Sequence of chain 1.G:
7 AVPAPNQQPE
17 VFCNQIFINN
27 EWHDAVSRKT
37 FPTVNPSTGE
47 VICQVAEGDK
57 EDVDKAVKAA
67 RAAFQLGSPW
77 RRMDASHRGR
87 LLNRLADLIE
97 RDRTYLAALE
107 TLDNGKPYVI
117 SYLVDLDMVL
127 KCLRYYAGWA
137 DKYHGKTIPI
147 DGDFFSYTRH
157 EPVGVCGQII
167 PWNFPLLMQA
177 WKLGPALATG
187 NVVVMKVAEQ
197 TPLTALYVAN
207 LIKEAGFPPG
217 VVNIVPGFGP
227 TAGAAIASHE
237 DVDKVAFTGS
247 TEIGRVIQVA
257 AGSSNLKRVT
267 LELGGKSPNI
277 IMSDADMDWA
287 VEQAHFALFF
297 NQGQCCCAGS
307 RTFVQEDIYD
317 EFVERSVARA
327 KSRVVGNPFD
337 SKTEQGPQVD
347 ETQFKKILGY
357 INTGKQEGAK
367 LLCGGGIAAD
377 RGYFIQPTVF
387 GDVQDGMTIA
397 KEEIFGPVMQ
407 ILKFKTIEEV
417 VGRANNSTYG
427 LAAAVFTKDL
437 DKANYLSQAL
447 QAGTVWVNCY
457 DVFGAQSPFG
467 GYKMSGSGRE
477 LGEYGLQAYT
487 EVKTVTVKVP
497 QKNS

Binding-site contacts:
Ligand atom C12 contacts residue PHE296 of chain 1.H at 3.4 Å (hydrophobic).
Ligand atom C13 contacts residue PHE296 of chain 1.H at 3.2 Å (hydrophobic).
Ligand atom C13 contacts residue ASP457 of chain 1.H at 4.0 Å.
Ligand atom C12 contacts residue PHE292 of chain 1.H at 3.7 Å (hydrophobic).
Ligand atom CL11 contacts residue MET124 of chain 1.H at 3.3 Å.
Ligand atom O19 contacts residue PHE459 of chain 1.H at 3.8 Å.
Ligand atom C15 contacts residue PHE296 of chain 1.H at 3.8 Å (hydrophobic).
Ligand atom O21 contacts residue PHE170 of chain 1.H at 3.5 Å.
Ligand atom C15 contacts residue CYS301 of chain 1.H at 3.5 Å (hydrophobic).
Ligand atom CL11 contacts residue PHE459 of chain 1.H at 3.9 Å.
Ligand atom C6 contacts residue ASP457 of chain 1.H at 3.6 Å.
Ligand atom C1 contacts residue ASP457 of chain 1.H at 3.3 Å.
Ligand atom C14 contacts residue PHE296 of chain 1.H at 3.1 Å (hydrophobic).
Ligand atom C4 contacts residue VAL458 of chain 1.H at 3.5 Å (hydrophobic).
Ligand atom O21 contacts residue EDO1 of chain 1.UA at 3.9 Å.
Ligand atom C6 contacts residue PHE459 of chain 1.H at 4.0 Å (hydrophobic).
Ligand atom C17 contacts residue PHE459 of chain 1.H at 3.5 Å (hydrophobic).
Ligand atom C15 contacts residue ASP457 of chain 1.H at 3.7 Å.
Ligand atom O9 contacts residue VAL120 of chain 1.H at 4.0 Å.
Ligand atom O19 contacts residue LEU173 of chain 1.H at 3.4 Å.
Ligand atom C20 contacts residue LEU173 of chain 1.H at 3.6 Å (hydrophobic).
Ligand atom C20 contacts residue PHE170 of chain 1.H at 4.0 Å (hydrophobic).
Ligand atom C5 contacts residue PHE459 of chain 1.H at 3.6 Å (hydrophobic).
Ligand atom C15 contacts residue PHE170 of chain 1.H at 3.8 Å (hydrophobic).
Ligand atom CL10 contacts residue PHE292 of chain 1.H at 3.4 Å.
Ligand atom C18 contacts residue MET124 of chain 1.H at 3.7 Å (hydrophobic).
Ligand atom N8 contacts residue PHE292 of chain 1.H at 3.8 Å.
Ligand atom C5 contacts residue VAL458 of chain 1.H at 3.9 Å (hydrophobic).
Ligand atom O19 contacts residue MET124 of chain 1.H at 3.6 Å.
Ligand atom C16 contacts residue PHE459 of chain 1.H at 3.2 Å (hydrophobic).
Ligand atom C14 contacts residue ASP457 of chain 1.H at 3.3 Å.
Ligand atom C16 contacts residue PHE170 of chain 1.H at 3.6 Å (hydrophobic).
Ligand atom C12 contacts residue ASP457 of chain 1.H at 3.9 Å.
Ligand atom O21 contacts residue CYS301 of chain 1.H at 3.8 Å.
Ligand atom C7 contacts residue ASP457 of chain 1.H at 3.5 Å.
Ligand atom C2 contacts residue ASP457 of chain 1.H at 3.8 Å.
Ligand atom C18 contacts residue PHE459 of chain 1.H at 3.8 Å (hydrophobic).
Ligand atom N8 contacts residue ASP457 of chain 1.H at 2.8 Å (salt-bridge).
Ligand atom O21 contacts residue PHE459 of chain 1.H at 3.5 Å.
Ligand atom C15 contacts residue PHE459 of chain 1.H at 3.5 Å (hydrophobic).

A small-molecule ligand and the protein it binds are described below.
Small molecule (SMILES): O=C(NCc1ccc2c(c1)OCO2)c1c(Cl)cccc1Cl

Sequence of chain 1.H:
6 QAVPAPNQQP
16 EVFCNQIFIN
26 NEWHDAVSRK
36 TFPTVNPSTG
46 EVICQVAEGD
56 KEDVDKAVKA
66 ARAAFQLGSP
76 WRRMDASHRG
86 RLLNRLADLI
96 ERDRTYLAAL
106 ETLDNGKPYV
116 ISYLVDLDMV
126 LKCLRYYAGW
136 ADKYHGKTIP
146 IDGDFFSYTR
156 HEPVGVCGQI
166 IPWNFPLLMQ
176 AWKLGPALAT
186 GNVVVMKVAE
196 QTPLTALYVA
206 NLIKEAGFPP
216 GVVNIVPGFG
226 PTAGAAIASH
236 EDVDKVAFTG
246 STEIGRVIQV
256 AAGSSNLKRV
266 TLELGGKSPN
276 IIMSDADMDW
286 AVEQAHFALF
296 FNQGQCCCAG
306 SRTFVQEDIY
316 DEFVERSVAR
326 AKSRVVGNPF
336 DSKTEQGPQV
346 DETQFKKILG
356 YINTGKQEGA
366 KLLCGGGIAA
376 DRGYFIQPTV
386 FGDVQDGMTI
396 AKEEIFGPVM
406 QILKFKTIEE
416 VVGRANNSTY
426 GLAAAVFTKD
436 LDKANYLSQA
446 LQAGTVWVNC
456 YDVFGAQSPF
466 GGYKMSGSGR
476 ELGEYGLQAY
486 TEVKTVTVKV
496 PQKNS